Binding-site contacts:
Ligand atom C18 contacts residue HIS164 of chain 1.A at 3.3 Å.
Ligand atom O contacts residue GLU166 of chain 1.A at 3.2 Å (salt-bridge).
Ligand atom CL contacts residue HIS164 of chain 1.A at 3.7 Å.
Ligand atom C8 contacts residue HIS163 of chain 1.A at 3.1 Å.
Ligand atom C11 contacts residue GLU166 of chain 1.A at 3.8 Å.
Ligand atom C8 contacts residue SER144 of chain 1.A at 4.0 Å.
Ligand atom C8 contacts residue GLU166 of chain 1.A at 4.0 Å.
Ligand atom C14 contacts residue ASN142 of chain 1.A at 3.7 Å.
Ligand atom C13 contacts residue ASN142 of chain 1.A at 3.7 Å.
Ligand atom CL contacts residue ASP187 of chain 1.A at 3.2 Å.
Ligand atom C contacts residue MET49 of chain 1.A at 3.7 Å (hydrophobic).
Ligand atom N1 contacts residue PHE140 of chain 1.A at 3.5 Å.
Ligand atom C contacts residue HIS164 of chain 1.A at 3.9 Å.
Ligand atom C9 contacts residue PHE140 of chain 1.A at 3.2 Å (hydrophobic).
Ligand atom C6 contacts residue GLU166 of chain 1.A at 3.9 Å.
Ligand atom C8 contacts residue CYS145 of chain 1.A at 3.9 Å (hydrophobic).
Ligand atom C10 contacts residue PHE140 of chain 1.A at 3.8 Å (hydrophobic).
Ligand atom C3 contacts residue GLN189 of chain 1.A at 3.4 Å.
Ligand atom CL contacts residue HIS41 of chain 1.A at 3.1 Å.
Ligand atom C17 contacts residue GLU166 of chain 1.A at 3.6 Å.
Ligand atom C contacts residue MET165 of chain 1.A at 3.8 Å (hydrophobic).
Ligand atom C2 contacts residue MET49 of chain 1.A at 3.7 Å (hydrophobic).
Ligand atom C1 contacts residue ARG188 of chain 1.A at 3.7 Å.
Ligand atom C2 contacts residue ARG188 of chain 1.A at 3.9 Å.
Ligand atom C9 contacts residue GLU166 of chain 1.A at 3.5 Å.
Ligand atom N1 contacts residue GLU166 of chain 1.A at 3.8 Å.
Ligand atom N contacts residue CYS145 of chain 1.A at 3.7 Å.
Ligand atom C8 contacts residue LEU141 of chain 1.A at 4.0 Å (hydrophobic).
Ligand atom C9 contacts residue HIS163 of chain 1.A at 3.9 Å.
Ligand atom C10 contacts residue GLU166 of chain 1.A at 3.5 Å.
Ligand atom C2 contacts residue GLN189 of chain 1.A at 3.5 Å.
Ligand atom N1 contacts residue SER144 of chain 1.A at 3.6 Å (h-bond).
Ligand atom C10 contacts residue LEU141 of chain 1.A at 3.9 Å (hydrophobic).
Ligand atom N1 contacts residue LEU141 of chain 1.A at 3.8 Å.
Ligand atom C1 contacts residue MET49 of chain 1.A at 3.4 Å (hydrophobic).
Ligand atom C1 contacts residue MET165 of chain 1.A at 3.5 Å (hydrophobic).
Ligand atom N1 contacts residue HIS163 of chain 1.A at 2.7 Å (h-bond).
Ligand atom C18 contacts residue HIS41 of chain 1.A at 3.8 Å.
Ligand atom C9 contacts residue LEU141 of chain 1.A at 3.7 Å (hydrophobic).
Ligand atom C contacts residue HIS41 of chain 1.A at 4.0 Å.

This protein binds this small molecule.
Small molecule (SMILES): O=C(Cc1cccc(Cl)c1)Nc1cnccc1-c1ccccc1

Sequence of chain 1.A:
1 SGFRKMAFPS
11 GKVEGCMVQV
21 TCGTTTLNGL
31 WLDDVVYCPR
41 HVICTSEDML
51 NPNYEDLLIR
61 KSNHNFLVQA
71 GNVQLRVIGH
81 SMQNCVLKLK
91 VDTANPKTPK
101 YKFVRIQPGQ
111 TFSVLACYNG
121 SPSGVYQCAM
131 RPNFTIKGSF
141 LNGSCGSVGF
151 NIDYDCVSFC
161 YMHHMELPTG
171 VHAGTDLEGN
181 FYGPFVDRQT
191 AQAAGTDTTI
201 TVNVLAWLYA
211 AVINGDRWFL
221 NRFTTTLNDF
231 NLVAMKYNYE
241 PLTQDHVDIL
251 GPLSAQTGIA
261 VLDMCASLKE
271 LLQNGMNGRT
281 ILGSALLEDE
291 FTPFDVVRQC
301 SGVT

Sequence of chain 2.A:
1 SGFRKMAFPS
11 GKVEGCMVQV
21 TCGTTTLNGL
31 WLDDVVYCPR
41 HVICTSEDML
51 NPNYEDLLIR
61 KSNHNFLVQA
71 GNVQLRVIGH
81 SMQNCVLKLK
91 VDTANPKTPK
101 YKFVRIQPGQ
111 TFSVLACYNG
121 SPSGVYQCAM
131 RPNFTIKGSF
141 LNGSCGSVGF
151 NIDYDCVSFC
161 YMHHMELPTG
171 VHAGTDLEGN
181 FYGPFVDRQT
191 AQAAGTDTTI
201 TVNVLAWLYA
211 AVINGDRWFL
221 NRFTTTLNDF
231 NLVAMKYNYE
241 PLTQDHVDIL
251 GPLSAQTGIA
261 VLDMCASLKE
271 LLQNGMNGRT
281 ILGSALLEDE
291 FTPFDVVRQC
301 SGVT